Sequence of chain 1.B:
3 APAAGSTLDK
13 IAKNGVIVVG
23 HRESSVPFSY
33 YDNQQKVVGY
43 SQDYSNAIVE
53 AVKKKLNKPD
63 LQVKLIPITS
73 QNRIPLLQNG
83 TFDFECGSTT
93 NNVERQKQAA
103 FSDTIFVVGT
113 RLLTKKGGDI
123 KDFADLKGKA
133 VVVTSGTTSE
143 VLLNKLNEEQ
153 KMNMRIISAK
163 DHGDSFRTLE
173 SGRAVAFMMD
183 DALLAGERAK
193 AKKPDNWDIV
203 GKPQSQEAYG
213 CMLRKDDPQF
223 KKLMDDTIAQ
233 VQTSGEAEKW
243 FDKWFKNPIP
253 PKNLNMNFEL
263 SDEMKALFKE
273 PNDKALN

This protein binds this small molecule.
Small molecule (SMILES): N[C@@H](CCC(=O)O)C(=O)O

Binding-site contacts:
Ligand atom CB contacts residue MET181 of chain 1.B at 3.6 Å (hydrophobic).
Ligand atom CD contacts residue ARG24 of chain 1.B at 3.7 Å.
Ligand atom C contacts residue THR92 of chain 1.B at 3.8 Å.
Ligand atom CA contacts residue THR140 of chain 1.B at 3.5 Å.
Ligand atom C contacts residue ARG75 of chain 1.B at 3.4 Å.
Ligand atom N contacts residue THR92 of chain 1.B at 2.8 Å (h-bond).
Ligand atom N contacts residue SER90 of chain 1.B at 2.8 Å (h-bond).
Ligand atom CG contacts residue LEU185 of chain 1.B at 3.5 Å (hydrophobic).
Ligand atom OE1 contacts residue SER72 of chain 1.B at 2.8 Å (h-bond).
Ligand atom OXT contacts residue ARG97 of chain 1.B at 3.0 Å (salt-bridge).
Ligand atom O contacts residue ARG75 of chain 1.B at 3.3 Å (salt-bridge).
Ligand atom CA contacts residue ASP182 of chain 1.B at 3.5 Å.
Ligand atom CG contacts residue HIS164 of chain 1.B at 3.7 Å.
Ligand atom O contacts residue THR91 of chain 1.B at 3.5 Å.
Ligand atom OE1 contacts residue THR139 of chain 1.B at 3.6 Å.
Ligand atom CD contacts residue SER90 of chain 1.B at 3.2 Å.
Ligand atom OXT contacts residue ARG75 of chain 1.B at 3.1 Å (salt-bridge).
Ligand atom OE1 contacts residue ARG75 of chain 1.B at 2.8 Å (salt-bridge).
Ligand atom O contacts residue SER90 of chain 1.B at 3.4 Å (h-bond).
Ligand atom O contacts residue THR92 of chain 1.B at 2.8 Å (h-bond).
Ligand atom C contacts residue ARG97 of chain 1.B at 3.5 Å.
Ligand atom CA contacts residue SER90 of chain 1.B at 3.7 Å.
Ligand atom OXT contacts residue THR140 of chain 1.B at 2.9 Å (h-bond).
Ligand atom OE2 contacts residue SER72 of chain 1.B at 3.2 Å (h-bond).
Ligand atom CG contacts residue SER90 of chain 1.B at 3.3 Å.
Ligand atom CG contacts residue ASP182 of chain 1.B at 3.5 Å.
Ligand atom OE2 contacts residue HIS164 of chain 1.B at 2.9 Å (h-bond).
Ligand atom OE2 contacts residue SER90 of chain 1.B at 2.7 Å (h-bond).
Ligand atom CD contacts residue SER72 of chain 1.B at 3.2 Å.
Ligand atom N contacts residue ASP182 of chain 1.B at 2.8 Å (salt-bridge).
Ligand atom CA contacts residue THR92 of chain 1.B at 3.6 Å.
Ligand atom CD contacts residue HIS164 of chain 1.B at 3.5 Å.
Ligand atom OXT contacts residue THR139 of chain 1.B at 3.1 Å.
Ligand atom OE1 contacts residue SER90 of chain 1.B at 3.6 Å.
Ligand atom CB contacts residue ASP182 of chain 1.B at 3.4 Å.
Ligand atom OE2 contacts residue ARG24 of chain 1.B at 2.9 Å (salt-bridge).
Ligand atom O contacts residue ARG97 of chain 1.B at 2.8 Å (salt-bridge).
Ligand atom CD contacts residue ARG75 of chain 1.B at 3.7 Å.
Ligand atom N contacts residue TYR211 of chain 1.B at 3.6 Å.
Ligand atom CB contacts residue THR139 of chain 1.B at 3.7 Å.